Binding-site contacts:
Ligand atom N1 contacts residue SER47 of chain 9.E at 2.9 Å (h-bond).
Ligand atom C8 contacts residue LYS61 of chain 9.E at 3.4 Å.
Ligand atom N3 contacts residue TYR85 of chain 9.E at 3.5 Å.
Ligand atom C5' contacts residue ARG49 of chain 55.E at 3.5 Å.
Ligand atom N6 contacts residue THR45 of chain 9.E at 2.7 Å (h-bond).
Ligand atom OP1 contacts residue SER51 of chain 55.E at 3.5 Å.
Ligand atom OP2 contacts residue TYR85 of chain 9.E at 2.6 Å (h-bond).
Ligand atom O2 contacts residue ASN87 of chain 9.E at 3.3 Å (h-bond).
Ligand atom OP1 contacts residue ARG49 of chain 55.E at 2.5 Å (salt-bridge).
Ligand atom OP1 contacts residue SER52 of chain 55.E at 3.2 Å.
Ligand atom C2' contacts residue TYR85 of chain 9.E at 3.4 Å (hydrophobic).
Ligand atom C4 contacts residue TYR85 of chain 9.E at 3.6 Å (hydrophobic).
Ligand atom OP1 contacts residue SER51 of chain 55.E at 2.9 Å (h-bond).
Ligand atom C5' contacts residue SER51 of chain 55.E at 3.3 Å.
Ligand atom O4' contacts residue LYS61 of chain 9.E at 2.8 Å (salt-bridge).
Ligand atom C5' contacts residue TYR85 of chain 9.E at 2.9 Å (hydrophobic).
Ligand atom C3' contacts residue TYR85 of chain 9.E at 3.4 Å (hydrophobic).
Ligand atom O3' contacts residue ARG49 of chain 55.E at 3.4 Å (salt-bridge).
Ligand atom N6 contacts residue THR59 of chain 9.E at 2.8 Å (h-bond).
Ligand atom P contacts residue ARG49 of chain 55.E at 3.0 Å.
Ligand atom N6 contacts residue CYS46 of chain 9.E at 3.3 Å (h-bond).
Ligand atom O3' contacts residue SER51 of chain 55.E at 3.3 Å (h-bond).
Ligand atom C2' contacts residue GLU63 of chain 9.E at 3.5 Å.
Ligand atom C2 contacts residue SER47 of chain 9.E at 3.2 Å.
Ligand atom OP1 contacts residue ASN55 of chain 55.E at 2.8 Å (h-bond).
Ligand atom O2' contacts residue GLU63 of chain 9.E at 3.2 Å (salt-bridge).
Ligand atom N7 contacts residue LYS61 of chain 9.E at 3.3 Å.
Ligand atom OP2 contacts residue SER51 of chain 55.E at 3.4 Å (h-bond).
Ligand atom OP2 contacts residue LYS57 of chain 55.E at 2.6 Å (salt-bridge).
Ligand atom OP2 contacts residue ARG49 of chain 55.E at 2.3 Å (salt-bridge).
Ligand atom N7 contacts residue THR45 of chain 9.E at 2.6 Å (h-bond).
Ligand atom N9 contacts residue LYS61 of chain 9.E at 3.3 Å (salt-bridge).
Ligand atom P contacts residue SER51 of chain 55.E at 3.5 Å.
Ligand atom O2' contacts residue TYR85 of chain 9.E at 3.4 Å.
Ligand atom C6 contacts residue THR45 of chain 9.E at 3.3 Å.
Ligand atom OP2 contacts residue ASN55 of chain 55.E at 3.4 Å (h-bond).
Ligand atom C4' contacts residue TYR85 of chain 9.E at 3.2 Å (hydrophobic).
Ligand atom N1 contacts residue TYR85 of chain 9.E at 3.5 Å.
Ligand atom C5 contacts residue THR45 of chain 9.E at 3.2 Å.
Ligand atom OP2 contacts residue LYS43 of chain 9.E at 2.7 Å (salt-bridge).

The small molecule below binds the protein below.
Small molecule (SMILES): N=c1ccn([C@@H]2O[C@H](CO[P](=O)(O)O[C@H]3[C@@H](O)[C@H](n4cnc5c(N)ncnc54)O[C@@H]3CO[P](=O)(O)O[C@H]3[C@@H](O)[C@H](n4ccc(N)nc4=O)O[C@@H]3CO[P](=O)(O)O[C@H]3[C@@H](O)[C@H](n4ccc(=O)[nH]c4=O)O[C@@H]3CO[P](=O)(O)O[C@H]3[C@@H](O)[C@H](n4cnc5c(N)ncnc54)O[C@@H]3CO[P](=O)(O)O[C@H]3[C@@H](O)[C@H](n4cnc5c(=O)nc(N)[nH]c54)O[C@@H]3CO[P](=O)(O)O[C@H]3[C@@H](O)[C@H](n4cnc5c(=O)nc(N)[nH]c54)O[C@@H]3CO)[C@@H](O[P](=O)(O)OC[C@H]3O[C@@H](n4ccc(N)nc4=O)[C@H](O)[C@@H]3O)[C@H]2O)c(=O)[nH]1

Sequence of chain 55.E:
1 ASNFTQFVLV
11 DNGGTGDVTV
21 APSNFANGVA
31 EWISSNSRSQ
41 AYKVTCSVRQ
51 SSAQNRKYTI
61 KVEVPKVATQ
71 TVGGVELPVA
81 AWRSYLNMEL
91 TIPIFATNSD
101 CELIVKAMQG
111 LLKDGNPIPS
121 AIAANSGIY

Sequence of chain 9.E:
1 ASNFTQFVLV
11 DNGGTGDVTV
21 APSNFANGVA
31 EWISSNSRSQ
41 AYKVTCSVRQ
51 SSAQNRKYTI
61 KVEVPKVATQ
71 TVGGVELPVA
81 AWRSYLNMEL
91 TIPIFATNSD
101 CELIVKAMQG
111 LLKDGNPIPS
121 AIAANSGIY